This protein binds this small molecule.
Small molecule (SMILES): C[C@H](O)[C@@H](O)[C@@H](O)C(=O)CO

Binding-site contacts:
Ligand atom C3 contacts residue TRP104 of chain 2.B at 3.7 Å (hydrophobic).
Ligand atom O3 contacts residue ASP375 of chain 3.B at 3.6 Å.
Ligand atom O1 contacts residue MN1 of chain 3.M at 2.3 Å.
Ligand atom C1 contacts residue ASP375 of chain 3.B at 3.6 Å.
Ligand atom O2 contacts residue ASP375 of chain 3.B at 3.3 Å (salt-bridge).
Ligand atom O3 contacts residue PRO130 of chain 2.B at 3.3 Å.
Ligand atom C4 contacts residue SER407 of chain 3.B at 3.9 Å.
Ligand atom C1 contacts residue VAL133 of chain 2.B at 3.7 Å (hydrophobic).
Ligand atom C6 contacts residue GLN316 of chain 3.B at 4.0 Å.
Ligand atom O4 contacts residue GLU351 of chain 3.B at 3.3 Å (salt-bridge).
Ligand atom C2 contacts residue ASP375 of chain 3.B at 3.4 Å.
Ligand atom O1 contacts residue ILE201 of chain 3.B at 3.9 Å.
Ligand atom O2 contacts residue GLU351 of chain 3.B at 2.5 Å (salt-bridge).
Ligand atom C1 contacts residue MN1 of chain 3.M at 2.9 Å.
Ligand atom O1 contacts residue GLU351 of chain 3.B at 2.6 Å (salt-bridge).
Ligand atom C1 contacts residue TRP104 of chain 2.B at 3.5 Å (hydrophobic).
Ligand atom O1 contacts residue HIS541 of chain 3.B at 3.2 Å (h-bond).
Ligand atom C5 contacts residue GLN316 of chain 3.B at 4.0 Å.
Ligand atom O5 contacts residue TRP104 of chain 2.B at 3.1 Å.
Ligand atom O5 contacts residue MET199 of chain 3.B at 3.9 Å.
Ligand atom C6 contacts residue TRP512 of chain 3.B at 3.8 Å (hydrophobic).
Ligand atom C1 contacts residue ASN540 of chain 3.B at 3.4 Å.
Ligand atom C5 contacts residue TRP104 of chain 2.B at 3.9 Å (hydrophobic).
Ligand atom O5 contacts residue GLN316 of chain 3.B at 3.2 Å (h-bond).
Ligand atom O1 contacts residue TRP104 of chain 2.B at 3.9 Å.
Ligand atom O2 contacts residue SER407 of chain 3.B at 3.2 Å (h-bond).
Ligand atom O4 contacts residue MET199 of chain 3.B at 4.0 Å.
Ligand atom O3 contacts residue TRP104 of chain 2.B at 3.7 Å.
Ligand atom O1 contacts residue ASN540 of chain 3.B at 2.7 Å (h-bond).
Ligand atom O1 contacts residue ASP375 of chain 3.B at 3.7 Å.
Ligand atom C1 contacts residue GLU351 of chain 3.B at 3.8 Å.
Ligand atom O2 contacts residue MN1 of chain 3.M at 2.3 Å.
Ligand atom C2 contacts residue MN1 of chain 3.M at 2.9 Å.
Ligand atom C6 contacts residue TYR453 of chain 3.B at 3.4 Å (hydrophobic).
Ligand atom C2 contacts residue GLU351 of chain 3.B at 3.5 Å.
Ligand atom C3 contacts residue ASP375 of chain 3.B at 4.1 Å.
Ligand atom O3 contacts residue VAL133 of chain 2.B at 4.2 Å.
Ligand atom O4 contacts residue GLN316 of chain 3.B at 3.2 Å (h-bond).
Ligand atom O4 contacts residue SER407 of chain 3.B at 3.7 Å.
Ligand atom O5 contacts residue ARG32 of chain 2.B at 3.1 Å (salt-bridge).

Sequence of chain 2.B:
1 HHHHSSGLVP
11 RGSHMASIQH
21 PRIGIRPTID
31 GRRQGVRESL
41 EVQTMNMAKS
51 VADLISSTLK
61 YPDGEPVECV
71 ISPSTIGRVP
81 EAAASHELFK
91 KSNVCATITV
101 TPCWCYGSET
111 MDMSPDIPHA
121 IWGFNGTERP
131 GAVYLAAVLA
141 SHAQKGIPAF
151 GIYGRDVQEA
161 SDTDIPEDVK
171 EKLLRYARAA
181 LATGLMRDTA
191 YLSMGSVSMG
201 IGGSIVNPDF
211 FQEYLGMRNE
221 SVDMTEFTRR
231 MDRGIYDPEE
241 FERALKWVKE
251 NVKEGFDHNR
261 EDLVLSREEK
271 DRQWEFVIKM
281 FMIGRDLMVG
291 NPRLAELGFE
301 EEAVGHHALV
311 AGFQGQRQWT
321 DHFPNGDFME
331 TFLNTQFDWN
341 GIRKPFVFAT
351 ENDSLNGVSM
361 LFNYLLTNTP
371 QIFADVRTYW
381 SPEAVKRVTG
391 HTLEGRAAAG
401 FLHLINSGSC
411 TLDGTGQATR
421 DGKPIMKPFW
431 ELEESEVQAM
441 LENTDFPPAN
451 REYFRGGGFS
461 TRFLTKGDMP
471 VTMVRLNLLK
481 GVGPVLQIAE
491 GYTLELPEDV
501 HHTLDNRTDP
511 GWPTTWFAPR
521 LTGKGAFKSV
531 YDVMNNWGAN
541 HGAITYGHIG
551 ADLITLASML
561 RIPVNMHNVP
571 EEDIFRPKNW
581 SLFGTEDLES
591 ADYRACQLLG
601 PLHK

Sequence of chain 3.B:
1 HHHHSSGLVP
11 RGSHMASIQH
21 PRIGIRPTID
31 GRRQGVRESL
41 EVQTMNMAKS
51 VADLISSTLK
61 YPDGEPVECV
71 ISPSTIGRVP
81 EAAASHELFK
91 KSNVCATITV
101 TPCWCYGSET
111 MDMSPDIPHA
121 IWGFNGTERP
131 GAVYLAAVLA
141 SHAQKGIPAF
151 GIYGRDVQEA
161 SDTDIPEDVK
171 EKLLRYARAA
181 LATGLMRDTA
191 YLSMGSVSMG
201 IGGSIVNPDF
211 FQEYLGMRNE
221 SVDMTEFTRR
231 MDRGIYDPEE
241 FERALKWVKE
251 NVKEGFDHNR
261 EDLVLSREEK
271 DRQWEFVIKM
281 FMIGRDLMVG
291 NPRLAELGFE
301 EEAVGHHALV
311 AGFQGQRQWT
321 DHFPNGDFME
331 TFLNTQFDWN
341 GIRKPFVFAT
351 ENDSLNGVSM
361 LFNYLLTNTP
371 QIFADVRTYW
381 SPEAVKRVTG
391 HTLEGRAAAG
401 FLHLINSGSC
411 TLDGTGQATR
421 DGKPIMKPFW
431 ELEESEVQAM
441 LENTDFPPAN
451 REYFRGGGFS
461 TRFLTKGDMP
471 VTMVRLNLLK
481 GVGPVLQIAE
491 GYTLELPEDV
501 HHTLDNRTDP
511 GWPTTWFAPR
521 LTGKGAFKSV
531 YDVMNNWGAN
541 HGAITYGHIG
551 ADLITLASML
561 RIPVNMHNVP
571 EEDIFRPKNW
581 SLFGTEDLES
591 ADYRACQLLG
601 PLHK